Binding-site contacts:
Ligand atom C3 contacts residue ASN657 of chain 1.B at 3.8 Å.
Ligand atom O7 contacts residue ASN657 of chain 1.B at 3.7 Å.
Ligand atom C2 contacts residue ASN657 of chain 1.B at 2.5 Å.
Ligand atom C8 contacts residue HIS655 of chain 1.B at 3.4 Å.
Ligand atom C4 contacts residue ASN657 of chain 1.B at 4.2 Å.
Ligand atom C5 contacts residue ASN657 of chain 1.B at 3.7 Å.
Ligand atom C7 contacts residue HIS655 of chain 1.B at 4.3 Å.
Ligand atom O5 contacts residue ASN657 of chain 1.B at 2.3 Å (h-bond).
Ligand atom C7 contacts residue ASN657 of chain 1.B at 3.6 Å.
Ligand atom C1 contacts residue ASN657 of chain 1.B at 1.4 Å.
Ligand atom N2 contacts residue ASN657 of chain 1.B at 3.0 Å (h-bond).
Ligand atom O7 contacts residue HIS655 of chain 1.B at 4.4 Å.

Sequence of chain 1.B:
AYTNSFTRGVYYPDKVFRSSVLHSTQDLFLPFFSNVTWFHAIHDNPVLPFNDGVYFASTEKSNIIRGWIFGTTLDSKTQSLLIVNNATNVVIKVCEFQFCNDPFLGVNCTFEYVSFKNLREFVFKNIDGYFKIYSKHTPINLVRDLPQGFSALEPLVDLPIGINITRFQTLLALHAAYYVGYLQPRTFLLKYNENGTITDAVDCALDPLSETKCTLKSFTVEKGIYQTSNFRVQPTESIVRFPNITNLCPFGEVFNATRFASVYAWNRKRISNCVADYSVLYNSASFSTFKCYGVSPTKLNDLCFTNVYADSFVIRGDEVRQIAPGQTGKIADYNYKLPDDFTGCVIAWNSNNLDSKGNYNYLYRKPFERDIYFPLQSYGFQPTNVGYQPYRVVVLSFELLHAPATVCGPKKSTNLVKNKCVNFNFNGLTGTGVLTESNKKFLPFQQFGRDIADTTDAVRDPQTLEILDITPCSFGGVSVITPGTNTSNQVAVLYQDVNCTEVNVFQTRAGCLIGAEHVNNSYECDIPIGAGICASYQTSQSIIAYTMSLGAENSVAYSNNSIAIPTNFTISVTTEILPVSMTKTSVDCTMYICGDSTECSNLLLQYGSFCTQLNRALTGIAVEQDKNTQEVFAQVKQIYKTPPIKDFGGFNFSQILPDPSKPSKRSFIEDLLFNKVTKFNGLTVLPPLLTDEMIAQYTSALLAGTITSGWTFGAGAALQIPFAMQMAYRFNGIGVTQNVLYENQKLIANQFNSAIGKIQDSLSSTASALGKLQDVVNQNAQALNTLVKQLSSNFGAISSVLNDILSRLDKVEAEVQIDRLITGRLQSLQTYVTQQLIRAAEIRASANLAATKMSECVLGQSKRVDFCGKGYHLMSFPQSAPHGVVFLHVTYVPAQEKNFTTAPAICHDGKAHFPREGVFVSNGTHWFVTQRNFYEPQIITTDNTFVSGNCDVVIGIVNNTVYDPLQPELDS

This protein binds this small molecule.
Small molecule (SMILES): CC(=O)N[C@@H]1[C@@H](O)[C@H](O)[C@@H](CO)O[C@H]1O